A small-molecule ligand and the protein it binds are described below.
Small molecule (SMILES): Nc1ncnc2c1ncn2[C@@H]1O[C@H](COP(=O)(O)O)[C@@H](OP(=O)(O)O)[C@H]1O

Sequence of chain 2.B:
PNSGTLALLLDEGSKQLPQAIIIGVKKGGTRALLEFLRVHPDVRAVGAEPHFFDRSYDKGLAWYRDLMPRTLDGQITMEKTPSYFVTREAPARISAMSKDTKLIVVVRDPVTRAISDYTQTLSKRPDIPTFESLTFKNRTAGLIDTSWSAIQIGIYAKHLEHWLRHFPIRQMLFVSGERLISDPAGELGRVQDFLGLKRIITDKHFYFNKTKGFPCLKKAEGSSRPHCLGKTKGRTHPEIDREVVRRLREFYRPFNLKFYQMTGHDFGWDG

Binding-site contacts:
Ligand atom P1 contacts residue SER116 of chain 2.B at 3.7 Å.
Ligand atom C5 contacts residue PHE214 of chain 2.B at 3.7 Å (hydrophobic).
Ligand atom N1 contacts residue PHE214 of chain 2.B at 3.4 Å.
Ligand atom O5P contacts residue THR30 of chain 2.B at 3.6 Å (h-bond).
Ligand atom C2 contacts residue PHE214 of chain 2.B at 3.8 Å (hydrophobic).
Ligand atom C4 contacts residue PHE214 of chain 2.B at 3.7 Å (hydrophobic).
Ligand atom O3P contacts residue ARG235 of chain 2.B at 2.9 Å (salt-bridge).
Ligand atom C5' contacts residue LYS27 of chain 2.B at 3.6 Å.
Ligand atom N1 contacts residue LEU229 of chain 2.B at 3.5 Å.
Ligand atom C2 contacts residue LYS233 of chain 2.B at 3.5 Å.
Ligand atom C2 contacts residue LEU229 of chain 2.B at 3.6 Å (hydrophobic).
Ligand atom O5P contacts residue ARG31 of chain 2.B at 3.0 Å (salt-bridge).
Ligand atom C6 contacts residue LEU229 of chain 2.B at 3.8 Å (hydrophobic).
Ligand atom O5' contacts residue GLY29 of chain 2.B at 3.1 Å (h-bond).
Ligand atom P2 contacts residue THR30 of chain 2.B at 3.6 Å.
Ligand atom O6P contacts residue LYS27 of chain 2.B at 2.8 Å (salt-bridge).
Ligand atom O6P contacts residue LYS233 of chain 2.B at 3.2 Å (salt-bridge).
Ligand atom O4' contacts residue GLY29 of chain 2.B at 3.4 Å.
Ligand atom O2P contacts residue SER116 of chain 2.B at 2.7 Å (h-bond).
Ligand atom O3P contacts residue GLY234 of chain 2.B at 2.9 Å (h-bond).
Ligand atom C6 contacts residue PHE214 of chain 2.B at 3.6 Å (hydrophobic).
Ligand atom O2P contacts residue ARG108 of chain 2.B at 3.3 Å (salt-bridge).
Ligand atom N7 contacts residue ALA32 of chain 2.B at 3.5 Å.
Ligand atom N7 contacts residue ILE181 of chain 2.B at 3.5 Å.
Ligand atom O4P contacts residue LYS27 of chain 2.B at 3.4 Å (salt-bridge).
Ligand atom N3 contacts residue LYS233 of chain 2.B at 3.8 Å.
Ligand atom O2P contacts residue HIS237 of chain 2.B at 2.6 Å (h-bond).
Ligand atom C8 contacts residue ILE181 of chain 2.B at 3.4 Å (hydrophobic).
Ligand atom O4P contacts residue GLY29 of chain 2.B at 3.2 Å (h-bond).
Ligand atom O5P contacts residue LYS233 of chain 2.B at 2.8 Å (salt-bridge).
Ligand atom O4P contacts residue GLY28 of chain 2.B at 3.5 Å (h-bond).
Ligand atom O1P contacts residue GLY234 of chain 2.B at 3.3 Å.
Ligand atom P2 contacts residue LYS233 of chain 2.B at 3.6 Å.
Ligand atom O3' contacts residue ARG108 of chain 2.B at 3.1 Å (salt-bridge).
Ligand atom O4P contacts residue THR30 of chain 2.B at 2.6 Å (h-bond).
Ligand atom N6 contacts residue PHE214 of chain 2.B at 3.7 Å.
Ligand atom O5' contacts residue LYS27 of chain 2.B at 3.4 Å.
Ligand atom N6 contacts residue PRO215 of chain 2.B at 3.0 Å (h-bond).
Ligand atom O3' contacts residue SER116 of chain 2.B at 3.6 Å.
Ligand atom P2 contacts residue LYS27 of chain 2.B at 3.8 Å.